Sequence of chain 1.A:
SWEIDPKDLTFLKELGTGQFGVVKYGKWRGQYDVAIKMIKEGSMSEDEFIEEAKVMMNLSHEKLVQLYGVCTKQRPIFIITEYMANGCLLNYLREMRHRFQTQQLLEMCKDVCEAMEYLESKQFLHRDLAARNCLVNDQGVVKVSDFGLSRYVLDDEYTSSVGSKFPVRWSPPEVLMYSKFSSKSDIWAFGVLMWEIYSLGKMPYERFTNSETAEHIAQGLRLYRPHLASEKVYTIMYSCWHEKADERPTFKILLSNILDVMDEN

Binding-site contacts:
Ligand atom O39 contacts residue LYS39 of chain 1.A at 2.9 Å (salt-bridge).
Ligand atom C1 contacts residue ASP130 of chain 1.A at 3.8 Å.
Ligand atom C38 contacts residue ASP148 of chain 1.A at 3.3 Å.
Ligand atom F16 contacts residue ASP148 of chain 1.A at 3.7 Å.
Ligand atom C4 contacts residue LEU151 of chain 1.A at 3.7 Å (hydrophobic).
Ligand atom C36 contacts residue LEU17 of chain 1.A at 3.8 Å (hydrophobic).
Ligand atom C34 contacts residue ALA87 of chain 1.A at 3.7 Å (hydrophobic).
Ligand atom C21 contacts residue VAL25 of chain 1.A at 3.4 Å (hydrophobic).
Ligand atom C30 contacts residue LEU137 of chain 1.A at 3.5 Å (hydrophobic).
Ligand atom O12 contacts residue VAL25 of chain 1.A at 3.7 Å.
Ligand atom C13 contacts residue ASP148 of chain 1.A at 3.4 Å.
Ligand atom C20 contacts residue VAL25 of chain 1.A at 3.6 Å (hydrophobic).
Ligand atom C3 contacts residue TYR160 of chain 1.A at 3.6 Å (hydrophobic).
Ligand atom C33 contacts residue GLY89 of chain 1.A at 3.7 Å.
Ligand atom C7 contacts residue ASP148 of chain 1.A at 3.7 Å.
Ligand atom C14 contacts residue ASP148 of chain 1.A at 3.6 Å.
Ligand atom O39 contacts residue ASP148 of chain 1.A at 2.6 Å (salt-bridge).
Ligand atom C33 contacts residue ALA87 of chain 1.A at 3.6 Å (hydrophobic).
Ligand atom F16 contacts residue PHE22 of chain 1.A at 3.3 Å.
Ligand atom C11 contacts residue LYS39 of chain 1.A at 3.7 Å.
Ligand atom O27 contacts residue TYR85 of chain 1.A at 3.5 Å.
Ligand atom C30 contacts residue ALA37 of chain 1.A at 3.5 Å (hydrophobic).
Ligand atom C32 contacts residue MET86 of chain 1.A at 3.7 Å (hydrophobic).
Ligand atom C33 contacts residue MET86 of chain 1.A at 3.3 Å (hydrophobic).
Ligand atom C21 contacts residue LEU17 of chain 1.A at 3.7 Å (hydrophobic).
Ligand atom N22 contacts residue THR19 of chain 1.A at 3.7 Å.
Ligand atom O27 contacts residue MET86 of chain 1.A at 2.8 Å (h-bond).
Ligand atom C30 contacts residue GLU84 of chain 1.A at 3.1 Å.
Ligand atom C32 contacts residue GLY89 of chain 1.A at 3.8 Å.
Ligand atom O12 contacts residue LYS39 of chain 1.A at 2.9 Å (salt-bridge).
Ligand atom N28 contacts residue LEU137 of chain 1.A at 3.5 Å.
Ligand atom C30 contacts residue THR83 of chain 1.A at 3.5 Å.
Ligand atom F16 contacts residue LYS39 of chain 1.A at 3.2 Å.
Ligand atom C4 contacts residue SER152 of chain 1.A at 3.6 Å.
Ligand atom N22 contacts residue GLY20 of chain 1.A at 3.5 Å (h-bond).
Ligand atom N37 contacts residue LEU17 of chain 1.A at 3.7 Å.
Ligand atom N31 contacts residue MET86 of chain 1.A at 3.1 Å (h-bond).
Ligand atom N22 contacts residue VAL25 of chain 1.A at 3.6 Å.
Ligand atom C11 contacts residue ASP148 of chain 1.A at 3.6 Å.
Ligand atom C20 contacts residue LEU17 of chain 1.A at 3.5 Å (hydrophobic).

This protein binds this small molecule.
Small molecule (SMILES): Cn1cc(-c2ccnc(-n3ncc4cc(C(C)(C)C)cc(F)c4c3=O)c2CO)cc(Nc2ccncn2)c1=O